The small molecule below binds the protein below.
Small molecule (SMILES): CC(=O)N[C@H]1[C@H](O[C@H]2[C@H](O)[C@@H](NC(C)=O)CO[C@@H]2CO)O[C@H](CO)[C@@H](O)[C@@H]1O

Binding-site contacts:
Ligand atom N2 contacts residue ASN292 of chain 1.C at 2.8 Å (h-bond).
Ligand atom C7 contacts residue ASN328 of chain 1.C at 4.3 Å.
Ligand atom O7 contacts residue ASN292 of chain 1.C at 3.4 Å (h-bond).
Ligand atom C2 contacts residue ASN292 of chain 1.C at 2.4 Å.
Ligand atom C5 contacts residue GLN290 of chain 1.C at 3.8 Å.
Ligand atom C8 contacts residue SER408 of chain 1.C at 3.9 Å.
Ligand atom O6 contacts residue ARG439 of chain 1.C at 3.6 Å.
Ligand atom C8 contacts residue SER330 of chain 1.C at 3.5 Å.
Ligand atom O5 contacts residue ASN292 of chain 1.C at 2.4 Å (h-bond).
Ligand atom C2 contacts residue GLN290 of chain 1.C at 4.2 Å.
Ligand atom C4 contacts residue ASN292 of chain 1.C at 4.2 Å.
Ligand atom C5 contacts residue ASN292 of chain 1.C at 3.6 Å.
Ligand atom O5 contacts residue ARG439 of chain 1.C at 3.2 Å (salt-bridge).
Ligand atom O7 contacts residue ASN328 of chain 1.C at 3.7 Å.
Ligand atom C3 contacts residue GLN290 of chain 1.C at 4.0 Å.
Ligand atom O5 contacts residue GLN290 of chain 1.C at 4.1 Å.
Ligand atom C3 contacts residue ASN292 of chain 1.C at 3.7 Å.
Ligand atom C6 contacts residue ARG439 of chain 1.C at 4.3 Å.
Ligand atom C5 contacts residue ARG439 of chain 1.C at 4.3 Å.
Ligand atom C7 contacts residue ASN292 of chain 1.C at 3.4 Å.
Ligand atom C1 contacts residue ASN292 of chain 1.C at 1.4 Å.
Ligand atom C8 contacts residue VAL329 of chain 1.C at 4.1 Å (hydrophobic).
Ligand atom C1 contacts residue ARG439 of chain 1.C at 3.8 Å.
Ligand atom C8 contacts residue ASN328 of chain 1.C at 4.3 Å.
Ligand atom C4 contacts residue GLN290 of chain 1.C at 4.4 Å.
Ligand atom N2 contacts residue GLN290 of chain 1.C at 4.4 Å.
Ligand atom C1 contacts residue GLN290 of chain 1.C at 3.6 Å.

Sequence of chain 1.C:
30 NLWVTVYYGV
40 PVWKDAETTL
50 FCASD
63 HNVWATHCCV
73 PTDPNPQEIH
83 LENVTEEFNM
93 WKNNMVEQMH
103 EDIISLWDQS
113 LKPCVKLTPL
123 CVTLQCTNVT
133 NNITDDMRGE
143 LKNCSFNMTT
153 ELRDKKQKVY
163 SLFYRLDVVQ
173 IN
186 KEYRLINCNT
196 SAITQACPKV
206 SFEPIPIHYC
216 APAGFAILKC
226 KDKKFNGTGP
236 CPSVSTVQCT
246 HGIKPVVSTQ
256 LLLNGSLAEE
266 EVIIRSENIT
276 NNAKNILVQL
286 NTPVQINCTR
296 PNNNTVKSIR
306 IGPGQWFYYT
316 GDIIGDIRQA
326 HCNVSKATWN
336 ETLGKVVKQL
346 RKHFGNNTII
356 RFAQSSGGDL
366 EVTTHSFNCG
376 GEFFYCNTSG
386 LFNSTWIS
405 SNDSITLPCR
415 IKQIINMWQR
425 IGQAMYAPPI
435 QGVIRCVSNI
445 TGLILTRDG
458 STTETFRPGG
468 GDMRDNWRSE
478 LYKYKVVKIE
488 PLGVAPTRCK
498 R